Sequence of chain 1.D:
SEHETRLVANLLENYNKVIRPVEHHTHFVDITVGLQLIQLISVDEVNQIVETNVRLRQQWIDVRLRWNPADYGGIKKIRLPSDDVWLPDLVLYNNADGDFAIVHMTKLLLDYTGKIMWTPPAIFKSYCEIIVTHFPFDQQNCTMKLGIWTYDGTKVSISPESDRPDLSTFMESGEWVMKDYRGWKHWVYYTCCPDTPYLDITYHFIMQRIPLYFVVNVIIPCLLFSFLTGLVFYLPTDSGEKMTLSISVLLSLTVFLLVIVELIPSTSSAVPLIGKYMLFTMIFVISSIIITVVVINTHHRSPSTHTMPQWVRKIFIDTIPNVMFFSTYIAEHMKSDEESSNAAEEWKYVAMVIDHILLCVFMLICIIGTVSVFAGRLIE

This small molecule binds to this protein.
Small molecule (SMILES): CC(=O)N[C@H]1[C@H](O[C@H]2[C@H](O)[C@@H](NC(C)=O)CO[C@@H]2CO)O[C@H](CO)[C@@H](O[C@@H]2O[C@H](CO[C@H]3O[C@H](CO[C@H]4O[C@H](CO)[C@@H](O)[C@H](O)[C@@H]4O)[C@@H](O)[C@H](O[C@H]4O[C@H](CO)[C@@H](O)[C@H](O)[C@@H]4O)[C@@H]3O)[C@@H](O)[C@H](O[C@H]3O[C@H](CO)[C@@H](O)[C@H](O)[C@@H]3O)[C@@H]2O)[C@@H]1O

Binding-site contacts:
Ligand atom O5 contacts residue TRP187 of chain 1.D at 3.1 Å.
Ligand atom C1 contacts residue LYS185 of chain 1.D at 3.6 Å.
Ligand atom O5 contacts residue TRP184 of chain 1.D at 3.9 Å.
Ligand atom C5 contacts residue ASN141 of chain 1.D at 3.6 Å.
Ligand atom C1 contacts residue TRP187 of chain 1.D at 3.6 Å (hydrophobic).
Ligand atom O6 contacts residue TRP184 of chain 1.D at 3.7 Å.
Ligand atom C6 contacts residue LYS185 of chain 1.D at 3.8 Å.
Ligand atom C7 contacts residue ILE206 of chain 1.D at 4.0 Å (hydrophobic).
Ligand atom O4 contacts residue HIS204 of chain 1.D at 3.7 Å.
Ligand atom O5 contacts residue ASN141 of chain 1.D at 2.4 Å (h-bond).
Ligand atom O5 contacts residue THR143 of chain 1.D at 4.1 Å.
Ligand atom C7 contacts residue HIS186 of chain 1.D at 3.8 Å.
Ligand atom C6 contacts residue THR143 of chain 1.D at 3.7 Å.
Ligand atom C2 contacts residue HIS186 of chain 1.D at 4.0 Å.
Ligand atom C2 contacts residue TRP184 of chain 1.D at 3.7 Å (hydrophobic).
Ligand atom O6 contacts residue TRP187 of chain 1.D at 3.5 Å.
Ligand atom O7 contacts residue ASN141 of chain 1.D at 3.0 Å (h-bond).
Ligand atom C7 contacts residue ASN141 of chain 1.D at 3.1 Å.
Ligand atom C5 contacts residue THR143 of chain 1.D at 4.0 Å.
Ligand atom O6 contacts residue THR202 of chain 1.D at 3.9 Å.
Ligand atom C2 contacts residue ASN141 of chain 1.D at 2.5 Å.
Ligand atom N2 contacts residue HIS186 of chain 1.D at 3.3 Å.
Ligand atom O2 contacts residue TRP187 of chain 1.D at 3.1 Å (h-bond).
Ligand atom C5 contacts residue HIS204 of chain 1.D at 4.0 Å.
Ligand atom C8 contacts residue HIS186 of chain 1.D at 3.5 Å.
Ligand atom C3 contacts residue ASN141 of chain 1.D at 3.8 Å.
Ligand atom C6 contacts residue TRP187 of chain 1.D at 3.6 Å (hydrophobic).
Ligand atom C3 contacts residue HIS186 of chain 1.D at 4.0 Å.
Ligand atom O3 contacts residue HIS186 of chain 1.D at 3.0 Å.
Ligand atom C8 contacts residue ILE206 of chain 1.D at 3.7 Å (hydrophobic).
Ligand atom N2 contacts residue ASN141 of chain 1.D at 2.9 Å (h-bond).
Ligand atom O6 contacts residue THR143 of chain 1.D at 3.6 Å.
Ligand atom O2 contacts residue HIS186 of chain 1.D at 3.3 Å.
Ligand atom C3 contacts residue HIS204 of chain 1.D at 3.9 Å.
Ligand atom C6 contacts residue TRP184 of chain 1.D at 4.0 Å (hydrophobic).
Ligand atom N2 contacts residue THR202 of chain 1.D at 4.1 Å.
Ligand atom C5 contacts residue TRP184 of chain 1.D at 3.6 Å (hydrophobic).
Ligand atom C1 contacts residue ASN141 of chain 1.D at 1.4 Å.
Ligand atom N2 contacts residue ILE206 of chain 1.D at 4.0 Å.
Ligand atom O2 contacts residue LYS185 of chain 1.D at 4.0 Å.